Binding-site contacts:
Ligand atom O3A contacts residue GLY15 of chain 1.A at 3.2 Å (h-bond).
Ligand atom O1G contacts residue PRO34 of chain 1.A at 3.5 Å.
Ligand atom C3' contacts residue GLU31 of chain 1.A at 3.5 Å.
Ligand atom N2 contacts residue LEU120 of chain 1.A at 3.5 Å.
Ligand atom O2' contacts residue VAL29 of chain 1.A at 2.7 Å (h-bond).
Ligand atom O3G contacts residue GLY12 of chain 1.A at 3.5 Å.
Ligand atom O1B contacts residue GLY13 of chain 1.A at 3.5 Å (h-bond).
Ligand atom O1A contacts residue GLY15 of chain 1.A at 3.3 Å.
Ligand atom O1B contacts residue GLY15 of chain 1.A at 3.1 Å (h-bond).
Ligand atom O2G contacts residue MG1 of chain 1.C at 2.0 Å.
Ligand atom C8 contacts residue GLY15 of chain 1.A at 3.6 Å.
Ligand atom O2B contacts residue MG1 of chain 1.C at 2.1 Å.
Ligand atom N3B contacts residue GLY13 of chain 1.A at 3.1 Å (h-bond).
Ligand atom O6 contacts residue SER145 of chain 1.A at 3.5 Å.
Ligand atom O3' contacts residue ASP30 of chain 1.A at 2.9 Å (salt-bridge).
Ligand atom O6 contacts residue ALA146 of chain 1.A at 2.9 Å (h-bond).
Ligand atom O3G contacts residue GLY60 of chain 1.A at 2.8 Å (h-bond).
Ligand atom C2' contacts residue VAL29 of chain 1.A at 3.4 Å (hydrophobic).
Ligand atom PB contacts residue MG1 of chain 1.C at 3.2 Å.
Ligand atom O4' contacts residue LYS117 of chain 1.A at 3.2 Å (salt-bridge).
Ligand atom O1A contacts residue ALA18 of chain 1.A at 2.8 Å (h-bond).
Ligand atom N1 contacts residue ASP119 of chain 1.A at 2.8 Å (salt-bridge).
Ligand atom C5' contacts residue GLY13 of chain 1.A at 3.6 Å.
Ligand atom O2G contacts residue THR35 of chain 1.A at 2.9 Å (h-bond).
Ligand atom O2' contacts residue ASP30 of chain 1.A at 3.1 Å (salt-bridge).
Ligand atom O2B contacts residue SER17 of chain 1.A at 2.9 Å (h-bond).
Ligand atom C6 contacts residue ASP119 of chain 1.A at 3.6 Å.
Ligand atom N3B contacts residue MG1 of chain 1.C at 3.4 Å.
Ligand atom O1A contacts residue SER17 of chain 1.A at 3.4 Å (h-bond).
Ligand atom N7 contacts residue ASN116 of chain 1.A at 3.1 Å (h-bond).
Ligand atom O6 contacts residue LYS117 of chain 1.A at 3.3 Å.
Ligand atom O1B contacts residue VAL14 of chain 1.A at 3.3 Å (h-bond).
Ligand atom O2' contacts residue PHE28 of chain 1.A at 3.3 Å.
Ligand atom O6 contacts residue ASN116 of chain 1.A at 3.3 Å (h-bond).
Ligand atom N2 contacts residue ASP119 of chain 1.A at 2.9 Å (salt-bridge).
Ligand atom O1B contacts residue LYS16 of chain 1.A at 2.8 Å (salt-bridge).
Ligand atom PG contacts residue MG1 of chain 1.C at 3.2 Å.
Ligand atom O6 contacts residue ASP119 of chain 1.A at 3.5 Å (salt-bridge).
Ligand atom O2B contacts residue LYS16 of chain 1.A at 3.6 Å (salt-bridge).
Ligand atom O3G contacts residue LYS16 of chain 1.A at 2.7 Å (salt-bridge).

Sequence of chain 1.A:
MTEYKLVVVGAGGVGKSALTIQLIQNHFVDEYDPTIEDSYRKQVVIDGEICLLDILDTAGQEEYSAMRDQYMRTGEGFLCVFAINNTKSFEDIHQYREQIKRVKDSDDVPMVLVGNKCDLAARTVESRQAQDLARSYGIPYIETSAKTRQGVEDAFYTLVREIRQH

A protein and the small-molecule ligand that binds it are described below.
Small molecule (SMILES): Nc1nc2c(ncn2[C@@H]2O[C@H](CO[P](=O)(O)O[P](=O)(O)NP(=O)(O)O)[C@@H](O)[C@H]2O)c(=O)[nH]1